Sequence of chain 1.A:
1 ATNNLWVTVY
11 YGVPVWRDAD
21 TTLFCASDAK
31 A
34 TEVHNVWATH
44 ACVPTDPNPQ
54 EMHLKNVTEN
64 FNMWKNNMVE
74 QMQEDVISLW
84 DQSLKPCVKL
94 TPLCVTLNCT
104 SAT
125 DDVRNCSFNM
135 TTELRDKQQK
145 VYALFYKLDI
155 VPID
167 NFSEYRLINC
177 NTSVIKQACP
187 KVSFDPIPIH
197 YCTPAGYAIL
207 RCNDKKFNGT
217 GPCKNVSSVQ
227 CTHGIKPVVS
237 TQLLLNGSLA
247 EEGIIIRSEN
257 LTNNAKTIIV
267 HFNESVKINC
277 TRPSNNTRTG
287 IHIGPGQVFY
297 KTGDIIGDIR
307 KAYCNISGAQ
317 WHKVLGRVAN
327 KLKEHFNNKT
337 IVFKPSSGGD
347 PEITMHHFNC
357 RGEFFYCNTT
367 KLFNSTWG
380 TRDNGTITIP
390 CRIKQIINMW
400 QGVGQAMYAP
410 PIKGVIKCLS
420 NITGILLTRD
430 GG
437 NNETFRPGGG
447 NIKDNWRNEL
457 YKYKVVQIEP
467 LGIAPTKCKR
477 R

Binding-site contacts:
Ligand atom O7 contacts residue ILE250 of chain 1.A at 4.5 Å.
Ligand atom C7 contacts residue ARG323 of chain 1.A at 4.3 Å.
Ligand atom C3 contacts residue ASN269 of chain 1.A at 3.9 Å.
Ligand atom O6 contacts residue LYS319 of chain 1.A at 2.6 Å (salt-bridge).
Ligand atom C3 contacts residue ARG323 of chain 1.A at 3.6 Å.
Ligand atom C2 contacts residue GLU248 of chain 1.A at 3.7 Å.
Ligand atom C7 contacts residue GLU248 of chain 1.A at 4.2 Å.
Ligand atom N2 contacts residue ASN269 of chain 1.A at 3.0 Å (h-bond).
Ligand atom C6 contacts residue LYS319 of chain 1.A at 3.9 Å.
Ligand atom C4 contacts residue ASN269 of chain 1.A at 4.3 Å.
Ligand atom C5 contacts residue ARG323 of chain 1.A at 3.4 Å.
Ligand atom O5 contacts residue ARG323 of chain 1.A at 3.2 Å (salt-bridge).
Ligand atom C7 contacts residue ILE250 of chain 1.A at 4.0 Å (hydrophobic).
Ligand atom C1 contacts residue ARG323 of chain 1.A at 3.4 Å.
Ligand atom C7 contacts residue GLY249 of chain 1.A at 4.4 Å.
Ligand atom O3 contacts residue ARG323 of chain 1.A at 2.4 Å (salt-bridge).
Ligand atom O6 contacts residue ARG323 of chain 1.A at 3.9 Å.
Ligand atom C3 contacts residue GLU248 of chain 1.A at 4.3 Å.
Ligand atom O5 contacts residue GLU270 of chain 1.A at 4.1 Å.
Ligand atom C5 contacts residue ASN269 of chain 1.A at 3.6 Å.
Ligand atom C5 contacts residue GLU270 of chain 1.A at 4.4 Å.
Ligand atom C1 contacts residue GLU248 of chain 1.A at 3.3 Å.
Ligand atom N2 contacts residue ILE250 of chain 1.A at 4.0 Å.
Ligand atom O6 contacts residue GLU270 of chain 1.A at 2.5 Å (salt-bridge).
Ligand atom O7 contacts residue ARG323 of chain 1.A at 3.4 Å.
Ligand atom C4 contacts residue ARG323 of chain 1.A at 3.6 Å.
Ligand atom C8 contacts residue GLY249 of chain 1.A at 3.7 Å.
Ligand atom C6 contacts residue GLU270 of chain 1.A at 3.3 Å.
Ligand atom C8 contacts residue ILE250 of chain 1.A at 3.3 Å (hydrophobic).
Ligand atom C2 contacts residue ASN269 of chain 1.A at 2.6 Å.
Ligand atom C7 contacts residue ASN269 of chain 1.A at 4.2 Å.
Ligand atom C2 contacts residue ARG323 of chain 1.A at 3.8 Å.
Ligand atom C6 contacts residue ARG323 of chain 1.A at 3.7 Å.
Ligand atom O4 contacts residue ARG323 of chain 1.A at 4.2 Å.
Ligand atom O5 contacts residue ASN269 of chain 1.A at 2.4 Å (h-bond).
Ligand atom N2 contacts residue GLU248 of chain 1.A at 3.1 Å (salt-bridge).
Ligand atom C8 contacts residue GLU248 of chain 1.A at 4.3 Å.
Ligand atom C1 contacts residue ASN269 of chain 1.A at 1.4 Å.
Ligand atom N2 contacts residue GLY249 of chain 1.A at 4.0 Å.

A small-molecule ligand and the protein it binds are described below.
Small molecule (SMILES): CC(=O)N[C@H]1[C@H](O[C@H]2[C@H](O)[C@@H](NC(C)=O)CO[C@@H]2CO)O[C@H](CO)[C@@H](O)[C@@H]1O